Binding-site contacts:
Ligand atom CE contacts residue PRO333 of chain 1.B at 3.3 Å (hydrophobic).
Ligand atom CA contacts residue ZN1 of chain 1.N at 3.7 Å.
Ligand atom CG contacts residue MES1 of chain 1.P at 3.6 Å.
Ligand atom CA contacts residue GLU200 of chain 1.B at 3.6 Å.
Ligand atom C contacts residue ZN1 of chain 1.N at 2.6 Å.
Ligand atom N contacts residue HIS374 of chain 1.B at 3.9 Å.
Ligand atom NZ contacts residue ASP198 of chain 1.B at 3.3 Å (salt-bridge).
Ligand atom C contacts residue GLU337 of chain 1.B at 3.7 Å.
Ligand atom C contacts residue TYR455 of chain 1.B at 3.3 Å (hydrophobic).
Ligand atom CB contacts residue GLU200 of chain 1.B at 3.7 Å.
Ligand atom N contacts residue GLU337 of chain 1.B at 2.5 Å (salt-bridge).
Ligand atom O contacts residue HIS370 of chain 1.B at 3.8 Å.
Ligand atom O contacts residue TYR455 of chain 1.B at 2.6 Å (h-bond).
Ligand atom OXT contacts residue ZN1 of chain 1.N at 2.1 Å.
Ligand atom OXT contacts residue GLU371 of chain 1.B at 2.8 Å (salt-bridge).
Ligand atom C contacts residue GLU393 of chain 1.B at 3.4 Å.
Ligand atom OXT contacts residue HIS370 of chain 1.B at 3.1 Å (h-bond).
Ligand atom NZ contacts residue GLU200 of chain 1.B at 3.2 Å (salt-bridge).
Ligand atom C contacts residue HIS370 of chain 1.B at 3.9 Å.
Ligand atom OXT contacts residue HIS374 of chain 1.B at 3.0 Å (h-bond).
Ligand atom N contacts residue GLU200 of chain 1.B at 2.8 Å (salt-bridge).
Ligand atom C contacts residue GLU371 of chain 1.B at 3.6 Å.
Ligand atom CA contacts residue GLU393 of chain 1.B at 3.5 Å.
Ligand atom CD contacts residue MES1 of chain 1.P at 3.7 Å.
Ligand atom OXT contacts residue GLU393 of chain 1.B at 3.6 Å.
Ligand atom CA contacts residue TYR455 of chain 1.B at 3.7 Å (hydrophobic).
Ligand atom CA contacts residue ALA335 of chain 1.B at 3.9 Å (hydrophobic).
Ligand atom CG contacts residue ALA335 of chain 1.B at 3.8 Å (hydrophobic).
Ligand atom N contacts residue LYS392 of chain 1.B at 3.2 Å (salt-bridge).
Ligand atom N contacts residue ZN1 of chain 1.N at 3.8 Å.
Ligand atom O contacts residue ZN1 of chain 1.N at 2.8 Å.
Ligand atom O contacts residue GLU393 of chain 1.B at 3.4 Å (salt-bridge).
Ligand atom CB contacts residue TYR455 of chain 1.B at 3.2 Å (hydrophobic).
Ligand atom C contacts residue HIS374 of chain 1.B at 3.8 Å.
Ligand atom OXT contacts residue GLU337 of chain 1.B at 3.3 Å (salt-bridge).
Ligand atom O contacts residue MES1 of chain 1.P at 3.2 Å (h-bond).
Ligand atom CA contacts residue GLU337 of chain 1.B at 3.1 Å.
Ligand atom N contacts residue GLU393 of chain 1.B at 2.7 Å (salt-bridge).
Ligand atom CG contacts residue GLU200 of chain 1.B at 3.4 Å.
Ligand atom CB contacts residue MES1 of chain 1.P at 3.0 Å.

Sequence of chain 1.B:
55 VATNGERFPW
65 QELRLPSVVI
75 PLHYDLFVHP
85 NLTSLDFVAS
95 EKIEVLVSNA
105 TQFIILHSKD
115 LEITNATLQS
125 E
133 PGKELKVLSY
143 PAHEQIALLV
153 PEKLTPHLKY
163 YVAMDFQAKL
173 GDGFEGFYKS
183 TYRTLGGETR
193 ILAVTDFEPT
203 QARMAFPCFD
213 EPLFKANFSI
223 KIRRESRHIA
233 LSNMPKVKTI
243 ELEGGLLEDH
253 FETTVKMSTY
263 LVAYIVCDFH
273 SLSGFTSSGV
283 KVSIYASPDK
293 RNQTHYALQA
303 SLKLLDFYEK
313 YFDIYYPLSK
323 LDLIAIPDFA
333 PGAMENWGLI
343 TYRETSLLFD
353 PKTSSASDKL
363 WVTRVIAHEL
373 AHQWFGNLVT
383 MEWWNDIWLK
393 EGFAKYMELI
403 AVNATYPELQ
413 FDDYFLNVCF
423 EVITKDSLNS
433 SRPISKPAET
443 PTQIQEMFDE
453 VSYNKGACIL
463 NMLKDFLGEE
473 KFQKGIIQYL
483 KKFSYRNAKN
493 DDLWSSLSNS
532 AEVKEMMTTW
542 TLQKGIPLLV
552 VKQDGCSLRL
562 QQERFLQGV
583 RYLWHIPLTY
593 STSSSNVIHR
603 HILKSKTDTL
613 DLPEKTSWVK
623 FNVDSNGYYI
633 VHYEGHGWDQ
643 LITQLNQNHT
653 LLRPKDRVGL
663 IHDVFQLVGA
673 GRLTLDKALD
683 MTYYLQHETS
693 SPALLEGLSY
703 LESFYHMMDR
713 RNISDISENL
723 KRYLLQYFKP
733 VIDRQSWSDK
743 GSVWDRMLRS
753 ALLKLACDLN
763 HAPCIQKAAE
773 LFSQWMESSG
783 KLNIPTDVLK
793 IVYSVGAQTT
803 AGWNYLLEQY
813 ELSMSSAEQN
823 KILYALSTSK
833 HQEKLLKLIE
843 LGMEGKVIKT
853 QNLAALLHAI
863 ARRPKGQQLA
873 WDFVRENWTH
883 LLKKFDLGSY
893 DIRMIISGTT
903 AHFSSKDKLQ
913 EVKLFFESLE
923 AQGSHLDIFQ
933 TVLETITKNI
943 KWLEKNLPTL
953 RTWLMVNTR

This protein binds this small molecule.
Small molecule (SMILES): N[C@@H](CCCC[NH3+])C(=O)O